Sequence of chain 1.B:
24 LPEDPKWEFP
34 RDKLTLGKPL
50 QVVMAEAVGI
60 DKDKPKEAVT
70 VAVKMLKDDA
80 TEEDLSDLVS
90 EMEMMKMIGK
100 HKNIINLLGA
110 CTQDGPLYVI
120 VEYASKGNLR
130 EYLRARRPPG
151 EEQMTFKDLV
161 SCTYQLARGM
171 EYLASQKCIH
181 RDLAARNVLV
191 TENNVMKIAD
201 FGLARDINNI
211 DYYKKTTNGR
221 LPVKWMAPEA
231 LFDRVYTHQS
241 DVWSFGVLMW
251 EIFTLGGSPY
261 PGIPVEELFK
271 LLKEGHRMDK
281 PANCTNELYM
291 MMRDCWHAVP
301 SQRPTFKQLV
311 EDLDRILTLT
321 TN

A protein and the small-molecule ligand that binds it are described below.
Small molecule (SMILES): Nc1ncnc2c1ncn2[C@@H]1O[C@H](CO[P](=O)(O)O[P](=O)(O)CP(=O)(O)O)[C@@H](O)[C@H]1O

Binding-site contacts:
Ligand atom N6 contacts residue GLU121 of chain 1.B at 2.8 Å (salt-bridge).
Ligand atom N6 contacts residue ALA71 of chain 1.B at 3.2 Å.
Ligand atom N1 contacts residue TYR122 of chain 1.B at 3.6 Å.
Ligand atom O2B contacts residue LYS73 of chain 1.B at 3.8 Å.
Ligand atom O1G contacts residue MG1 of chain 1.K at 2.4 Å.
Ligand atom C2' contacts residue LEU189 of chain 1.B at 3.8 Å (hydrophobic).
Ligand atom O2' contacts residue ASN127 of chain 1.B at 3.4 Å (h-bond).
Ligand atom N6 contacts residue VAL120 of chain 1.B at 3.5 Å.
Ligand atom PA contacts residue MG1 of chain 1.J at 3.5 Å.
Ligand atom C6 contacts residue LEU189 of chain 1.B at 3.4 Å (hydrophobic).
Ligand atom C8 contacts residue VAL51 of chain 1.B at 3.6 Å (hydrophobic).
Ligand atom C2 contacts residue ALA123 of chain 1.B at 3.1 Å (hydrophobic).
Ligand atom O1B contacts residue LYS73 of chain 1.B at 2.8 Å (salt-bridge).
Ligand atom O2A contacts residue ASN187 of chain 1.B at 3.4 Å (h-bond).
Ligand atom O2A contacts residue ASP200 of chain 1.B at 3.1 Å (salt-bridge).
Ligand atom N7 contacts residue LEU189 of chain 1.B at 3.8 Å.
Ligand atom N7 contacts residue VAL51 of chain 1.B at 3.7 Å.
Ligand atom O3' contacts residue ARG186 of chain 1.B at 3.4 Å (salt-bridge).
Ligand atom PB contacts residue LYS73 of chain 1.B at 3.7 Å.
Ligand atom C6 contacts residue ALA71 of chain 1.B at 3.5 Å (hydrophobic).
Ligand atom O1B contacts residue ASP200 of chain 1.B at 3.3 Å (salt-bridge).
Ligand atom C3B contacts residue MG1 of chain 1.K at 3.3 Å.
Ligand atom O2A contacts residue MG1 of chain 1.J at 2.3 Å.
Ligand atom C2 contacts residue TYR122 of chain 1.B at 3.8 Å (hydrophobic).
Ligand atom PG contacts residue MG1 of chain 1.K at 3.4 Å.
Ligand atom O1B contacts residue MG1 of chain 1.K at 2.3 Å.
Ligand atom N6 contacts residue LEU189 of chain 1.B at 3.6 Å.
Ligand atom PB contacts residue MG1 of chain 1.K at 3.3 Å.
Ligand atom PA contacts residue LYS73 of chain 1.B at 3.9 Å.
Ligand atom O1A contacts residue LYS73 of chain 1.B at 2.7 Å (salt-bridge).
Ligand atom N1 contacts residue ALA123 of chain 1.B at 3.0 Å (h-bond).
Ligand atom O2G contacts residue ASP200 of chain 1.B at 3.5 Å (salt-bridge).
Ligand atom O1G contacts residue ASP200 of chain 1.B at 3.3 Å (salt-bridge).
Ligand atom O1G contacts residue MG1 of chain 1.J at 3.6 Å.
Ligand atom C5 contacts residue LEU189 of chain 1.B at 3.5 Å (hydrophobic).
Ligand atom PG contacts residue MG1 of chain 1.J at 3.4 Å.
Ligand atom O2G contacts residue MG1 of chain 1.J at 2.2 Å.
Ligand atom O3' contacts residue ASN127 of chain 1.B at 3.3 Å (h-bond).
Ligand atom PA contacts residue ASP200 of chain 1.B at 3.9 Å.
Ligand atom O3A contacts residue MG1 of chain 1.J at 3.8 Å.